Sequence of chain 1.B:
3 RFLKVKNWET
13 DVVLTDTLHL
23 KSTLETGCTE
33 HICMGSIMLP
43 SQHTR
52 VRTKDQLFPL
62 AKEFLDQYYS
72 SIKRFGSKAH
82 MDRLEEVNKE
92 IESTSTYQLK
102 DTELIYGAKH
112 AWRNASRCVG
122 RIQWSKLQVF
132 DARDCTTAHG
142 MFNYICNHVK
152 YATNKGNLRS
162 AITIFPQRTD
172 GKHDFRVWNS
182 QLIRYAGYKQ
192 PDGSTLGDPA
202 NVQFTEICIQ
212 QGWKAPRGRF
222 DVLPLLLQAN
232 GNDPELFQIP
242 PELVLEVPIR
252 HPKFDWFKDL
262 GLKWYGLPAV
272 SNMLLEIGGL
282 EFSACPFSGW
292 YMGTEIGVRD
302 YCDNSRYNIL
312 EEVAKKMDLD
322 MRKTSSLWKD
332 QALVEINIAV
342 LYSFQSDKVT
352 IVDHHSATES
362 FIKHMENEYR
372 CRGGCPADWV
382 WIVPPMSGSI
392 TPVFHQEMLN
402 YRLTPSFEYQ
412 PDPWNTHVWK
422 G

Binding-site contacts:
Ligand atom F13 contacts residue PHE288 of chain 1.B at 3.5 Å.
Ligand atom C02 contacts residue GLU296 of chain 1.B at 3.5 Å.
Ligand atom C08 contacts residue GLU296 of chain 1.B at 3.5 Å.
Ligand atom C04 contacts residue HEM1 of chain 1.H at 3.8 Å.
Ligand atom C13 contacts residue MET274 of chain 1.B at 3.7 Å (hydrophobic).
Ligand atom C13 contacts residue VAL271 of chain 1.B at 3.6 Å (hydrophobic).
Ligand atom C22 contacts residue H4B1 of chain 1.I at 3.4 Å.
Ligand atom C11 contacts residue VAL271 of chain 1.B at 3.7 Å (hydrophobic).
Ligand atom C08 contacts residue VAL271 of chain 1.B at 3.7 Å (hydrophobic).
Ligand atom C13 contacts residue HEM1 of chain 1.H at 3.1 Å.
Ligand atom C06 contacts residue GLU296 of chain 1.B at 3.5 Å.
Ligand atom C07 contacts residue PHE288 of chain 1.B at 3.7 Å (hydrophobic).
Ligand atom C02 contacts residue TRP291 of chain 1.B at 3.7 Å (hydrophobic).
Ligand atom C23 contacts residue MET40 of chain 1.B at 3.4 Å (hydrophobic).
Ligand atom C14 contacts residue HEM1 of chain 1.H at 3.5 Å.
Ligand atom N02 contacts residue GLU296 of chain 1.B at 2.7 Å (salt-bridge).
Ligand atom C07 contacts residue GLY290 of chain 1.B at 3.5 Å.
Ligand atom C11 contacts residue HEM1 of chain 1.H at 3.8 Å.
Ligand atom C16 contacts residue HEM1 of chain 1.H at 3.3 Å.
Ligand atom C17 contacts residue TYR410 of chain 1.B at 3.8 Å (hydrophobic).
Ligand atom F12 contacts residue PHE288 of chain 1.B at 3.6 Å.
Ligand atom N02 contacts residue HEM1 of chain 1.H at 3.2 Å.
Ligand atom N02 contacts residue TYR292 of chain 1.B at 3.7 Å.
Ligand atom F12 contacts residue HEM1 of chain 1.H at 3.2 Å.
Ligand atom F13 contacts residue HEM1 of chain 1.H at 3.2 Å.
Ligand atom C07 contacts residue HEM1 of chain 1.H at 3.4 Å.
Ligand atom C07 contacts residue SER289 of chain 1.B at 3.8 Å.
Ligand atom C05 contacts residue VAL271 of chain 1.B at 3.5 Å (hydrophobic).
Ligand atom C18 contacts residue HEM1 of chain 1.H at 3.7 Å.
Ligand atom C22 contacts residue MET40 of chain 1.B at 3.8 Å (hydrophobic).
Ligand atom N01 contacts residue GLU296 of chain 1.B at 2.6 Å (salt-bridge).
Ligand atom C12 contacts residue HEM1 of chain 1.H at 3.5 Å.
Ligand atom F13 contacts residue VAL271 of chain 1.B at 3.4 Å.
Ligand atom C03 contacts residue HEM1 of chain 1.H at 3.2 Å.
Ligand atom F12 contacts residue VAL271 of chain 1.B at 3.4 Å.
Ligand atom C12 contacts residue VAL271 of chain 1.B at 3.3 Å (hydrophobic).
Ligand atom F13 contacts residue MET274 of chain 1.B at 2.6 Å.
Ligand atom C02 contacts residue HEM1 of chain 1.H at 3.4 Å.
Ligand atom C09 contacts residue HEM1 of chain 1.H at 3.4 Å.
Ligand atom N02 contacts residue TRP291 of chain 1.B at 2.7 Å (h-bond).

A small-molecule ligand and the protein it binds are described below.
Small molecule (SMILES): Cc1cc(N)nc(CCc2cc(CC[C@@H]3CCCN3C)cc(F)c2F)c1